Sequence of chain 1.C:
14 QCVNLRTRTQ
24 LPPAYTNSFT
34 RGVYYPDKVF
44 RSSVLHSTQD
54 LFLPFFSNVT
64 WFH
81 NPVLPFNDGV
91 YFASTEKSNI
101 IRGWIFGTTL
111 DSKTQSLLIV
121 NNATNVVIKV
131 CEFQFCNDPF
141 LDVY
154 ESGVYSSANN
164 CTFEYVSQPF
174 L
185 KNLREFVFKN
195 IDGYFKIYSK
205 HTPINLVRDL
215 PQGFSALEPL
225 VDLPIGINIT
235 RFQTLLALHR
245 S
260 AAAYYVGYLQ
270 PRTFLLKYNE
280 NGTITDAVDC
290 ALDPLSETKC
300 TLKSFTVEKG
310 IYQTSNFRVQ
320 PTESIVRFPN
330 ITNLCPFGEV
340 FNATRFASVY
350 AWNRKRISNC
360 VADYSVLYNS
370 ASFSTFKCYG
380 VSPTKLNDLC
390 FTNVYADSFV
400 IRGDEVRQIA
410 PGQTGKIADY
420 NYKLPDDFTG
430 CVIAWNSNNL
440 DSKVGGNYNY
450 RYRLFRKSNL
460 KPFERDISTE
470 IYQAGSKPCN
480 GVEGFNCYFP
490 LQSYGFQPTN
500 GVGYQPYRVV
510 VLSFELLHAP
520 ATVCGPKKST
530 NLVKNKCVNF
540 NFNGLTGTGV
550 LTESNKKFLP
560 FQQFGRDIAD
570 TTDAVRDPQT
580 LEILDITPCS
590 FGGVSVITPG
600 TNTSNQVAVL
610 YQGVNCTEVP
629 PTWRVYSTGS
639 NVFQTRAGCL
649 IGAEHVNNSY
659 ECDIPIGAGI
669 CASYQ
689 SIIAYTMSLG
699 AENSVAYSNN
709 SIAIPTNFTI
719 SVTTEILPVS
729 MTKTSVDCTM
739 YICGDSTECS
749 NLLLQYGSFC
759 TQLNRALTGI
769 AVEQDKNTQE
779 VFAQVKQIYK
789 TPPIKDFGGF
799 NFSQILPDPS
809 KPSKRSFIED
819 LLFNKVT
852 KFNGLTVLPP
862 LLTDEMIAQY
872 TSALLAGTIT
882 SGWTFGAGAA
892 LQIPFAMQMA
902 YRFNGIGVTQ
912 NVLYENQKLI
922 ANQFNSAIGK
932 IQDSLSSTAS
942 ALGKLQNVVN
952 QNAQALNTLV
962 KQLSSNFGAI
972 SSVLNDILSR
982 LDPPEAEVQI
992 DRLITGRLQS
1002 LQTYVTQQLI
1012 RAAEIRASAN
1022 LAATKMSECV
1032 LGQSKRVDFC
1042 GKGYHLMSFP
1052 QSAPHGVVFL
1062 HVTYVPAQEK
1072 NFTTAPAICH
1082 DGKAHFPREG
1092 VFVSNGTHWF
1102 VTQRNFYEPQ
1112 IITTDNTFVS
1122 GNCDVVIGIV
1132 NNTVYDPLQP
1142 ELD

Binding-site contacts:
Ligand atom O5 contacts residue ASN1132 of chain 1.C at 2.4 Å (h-bond).
Ligand atom C5 contacts residue ASN1132 of chain 1.C at 3.7 Å.
Ligand atom C1 contacts residue ASN1132 of chain 1.C at 1.4 Å.
Ligand atom C4 contacts residue ASN1132 of chain 1.C at 4.2 Å.
Ligand atom N2 contacts residue ASN1132 of chain 1.C at 2.9 Å (h-bond).
Ligand atom C2 contacts residue ASN1132 of chain 1.C at 2.4 Å.
Ligand atom C7 contacts residue ASN1132 of chain 1.C at 3.6 Å.
Ligand atom O7 contacts residue ASN1132 of chain 1.C at 4.0 Å.
Ligand atom C3 contacts residue ASN1132 of chain 1.C at 3.8 Å.

This protein binds this small molecule.
Small molecule (SMILES): CC(=O)N[C@H]1[C@H](O[C@H]2[C@H](O)[C@@H](NC(C)=O)CO[C@@H]2CO)O[C@H](CO)[C@@H](O)[C@@H]1O